Sequence of chain 1.A:
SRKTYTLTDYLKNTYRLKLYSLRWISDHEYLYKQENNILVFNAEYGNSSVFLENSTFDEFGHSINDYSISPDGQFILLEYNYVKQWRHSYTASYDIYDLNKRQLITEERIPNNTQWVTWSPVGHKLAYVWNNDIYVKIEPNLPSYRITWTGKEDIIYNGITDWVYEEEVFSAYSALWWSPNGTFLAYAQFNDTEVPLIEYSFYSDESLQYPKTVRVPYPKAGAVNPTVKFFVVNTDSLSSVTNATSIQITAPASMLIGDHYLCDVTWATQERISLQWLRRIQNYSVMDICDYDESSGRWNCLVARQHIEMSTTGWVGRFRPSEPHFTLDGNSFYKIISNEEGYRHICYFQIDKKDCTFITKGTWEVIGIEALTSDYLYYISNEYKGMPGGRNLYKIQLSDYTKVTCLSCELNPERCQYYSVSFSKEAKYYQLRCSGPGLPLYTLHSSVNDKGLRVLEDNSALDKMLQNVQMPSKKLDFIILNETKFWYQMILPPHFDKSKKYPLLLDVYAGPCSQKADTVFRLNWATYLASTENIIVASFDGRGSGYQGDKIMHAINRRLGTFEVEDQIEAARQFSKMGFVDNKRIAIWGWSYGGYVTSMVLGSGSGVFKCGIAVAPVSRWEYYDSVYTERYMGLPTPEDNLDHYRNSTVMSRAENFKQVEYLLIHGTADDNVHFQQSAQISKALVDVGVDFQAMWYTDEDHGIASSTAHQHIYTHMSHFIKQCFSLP

Binding-site contacts:
Ligand atom C4 contacts residue ASN294 of chain 1.A at 4.1 Å.
Ligand atom C3 contacts residue ASN294 of chain 1.A at 3.6 Å.
Ligand atom O6 contacts residue ASP651 of chain 1.A at 4.2 Å.
Ligand atom O7 contacts residue THR323 of chain 1.A at 3.9 Å.
Ligand atom C8 contacts residue SER322 of chain 1.A at 4.5 Å.
Ligand atom N2 contacts residue ASN294 of chain 1.A at 2.8 Å (h-bond).
Ligand atom O6 contacts residue ARG569 of chain 1.A at 4.2 Å.
Ligand atom O5 contacts residue ILE292 of chain 1.A at 3.6 Å.
Ligand atom O7 contacts residue ASN294 of chain 1.A at 3.5 Å (h-bond).
Ligand atom C7 contacts residue SER322 of chain 1.A at 3.8 Å.
Ligand atom C8 contacts residue MET321 of chain 1.A at 3.9 Å (hydrophobic).
Ligand atom C5 contacts residue ILE292 of chain 1.A at 4.3 Å (hydrophobic).
Ligand atom C8 contacts residue ASN294 of chain 1.A at 4.4 Å.
Ligand atom C7 contacts residue ASN294 of chain 1.A at 3.4 Å.
Ligand atom O5 contacts residue ASN294 of chain 1.A at 2.4 Å (h-bond).
Ligand atom O7 contacts residue SER322 of chain 1.A at 3.0 Å (h-bond).
Ligand atom C2 contacts residue ASN294 of chain 1.A at 2.2 Å.
Ligand atom C1 contacts residue ASN294 of chain 1.A at 1.4 Å.
Ligand atom C6 contacts residue ARG569 of chain 1.A at 4.3 Å.
Ligand atom C1 contacts residue ILE292 of chain 1.A at 3.8 Å (hydrophobic).
Ligand atom C5 contacts residue ASN294 of chain 1.A at 3.7 Å.
Ligand atom O6 contacts residue ILE292 of chain 1.A at 4.3 Å.

A protein and the small-molecule ligand that binds it are described below.
Small molecule (SMILES): CC(=O)N[C@@H]1[C@@H](O)[C@H](O)[C@@H](CO)O[C@H]1O